Sequence of chain 1.A:
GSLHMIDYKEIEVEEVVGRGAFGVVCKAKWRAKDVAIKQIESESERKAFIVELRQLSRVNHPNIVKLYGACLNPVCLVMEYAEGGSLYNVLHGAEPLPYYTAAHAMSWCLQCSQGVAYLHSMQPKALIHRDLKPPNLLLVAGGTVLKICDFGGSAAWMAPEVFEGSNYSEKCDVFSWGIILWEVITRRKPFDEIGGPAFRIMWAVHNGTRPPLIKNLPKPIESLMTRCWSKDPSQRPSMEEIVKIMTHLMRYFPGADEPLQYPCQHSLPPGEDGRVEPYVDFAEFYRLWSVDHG

This small molecule binds to this protein.
Small molecule (SMILES): COc1cc(O)c2c(c1)/C=C/C[C@H](O)[C@H](O)C(=O)/C=C\C[C@H](C)OC2=O

Binding-site contacts:
Ligand atom C16 contacts residue ALA82 of chain 1.A at 3.1 Å (hydrophobic).
Ligand atom C40 contacts residue PRO135 of chain 1.A at 3.8 Å (hydrophobic).
Ligand atom O44 contacts residue ARG19 of chain 1.A at 3.2 Å (salt-bridge).
Ligand atom C18 contacts residue CYS149 of chain 1.A at 2.7 Å (hydrophobic).
Ligand atom C15 contacts residue ALA82 of chain 1.A at 3.7 Å (hydrophobic).
Ligand atom C59 contacts residue GLY85 of chain 1.A at 3.8 Å.
Ligand atom O48 contacts residue GLY85 of chain 1.A at 3.7 Å.
Ligand atom O40 contacts residue GLY20 of chain 1.A at 3.5 Å.
Ligand atom C2 contacts residue LEU138 of chain 1.A at 3.6 Å (hydrophobic).
Ligand atom C62 contacts residue MET79 of chain 1.A at 3.5 Å (hydrophobic).
Ligand atom C39 contacts residue PRO135 of chain 1.A at 3.2 Å (hydrophobic).
Ligand atom C31 contacts residue CYS149 of chain 1.A at 3.4 Å (hydrophobic).
Ligand atom C18 contacts residue ASP150 of chain 1.A at 3.4 Å.
Ligand atom C41 contacts residue ASN136 of chain 1.A at 3.5 Å.
Ligand atom O46 contacts residue TYR81 of chain 1.A at 3.6 Å.
Ligand atom O40 contacts residue ASP150 of chain 1.A at 3.0 Å (salt-bridge).
Ligand atom C41 contacts residue CYS149 of chain 1.A at 2.6 Å (hydrophobic).
Ligand atom C24 contacts residue PRO135 of chain 1.A at 3.2 Å (hydrophobic).
Ligand atom C11 contacts residue ALA82 of chain 1.A at 3.7 Å (hydrophobic).
Ligand atom O38 contacts residue LEU138 of chain 1.A at 3.4 Å.
Ligand atom O42 contacts residue PRO135 of chain 1.A at 3.0 Å (h-bond).
Ligand atom C62 contacts residue VAL25 of chain 1.A at 3.7 Å (hydrophobic).
Ligand atom O46 contacts residue ALA36 of chain 1.A at 3.4 Å.
Ligand atom C16 contacts residue TYR81 of chain 1.A at 3.6 Å (hydrophobic).
Ligand atom C59 contacts residue VAL17 of chain 1.A at 3.7 Å (hydrophobic).
Ligand atom O38 contacts residue ALA36 of chain 1.A at 3.6 Å.
Ligand atom O15 contacts residue VAL25 of chain 1.A at 3.8 Å.
Ligand atom C26 contacts residue LEU138 of chain 1.A at 3.3 Å (hydrophobic).
Ligand atom C42 contacts residue CYS149 of chain 1.A at 1.8 Å (hydrophobic).
Ligand atom C40 contacts residue ASN136 of chain 1.A at 3.6 Å.
Ligand atom O46 contacts residue ALA82 of chain 1.A at 2.8 Å (h-bond).
Ligand atom C41 contacts residue PRO135 of chain 1.A at 3.5 Å (hydrophobic).
Ligand atom O46 contacts residue GLU80 of chain 1.A at 3.6 Å (salt-bridge).
Ligand atom O44 contacts residue GLY20 of chain 1.A at 3.4 Å.
Ligand atom C15 contacts residue VAL17 of chain 1.A at 3.7 Å (hydrophobic).
Ligand atom C39 contacts residue ASN136 of chain 1.A at 3.8 Å.
Ligand atom O48 contacts residue ALA82 of chain 1.A at 3.6 Å (h-bond).
Ligand atom C14 contacts residue VAL17 of chain 1.A at 3.6 Å (hydrophobic).
Ligand atom C17 contacts residue VAL17 of chain 1.A at 3.9 Å (hydrophobic).
Ligand atom O15 contacts residue LEU138 of chain 1.A at 3.7 Å.